Sequence of chain 1.B:
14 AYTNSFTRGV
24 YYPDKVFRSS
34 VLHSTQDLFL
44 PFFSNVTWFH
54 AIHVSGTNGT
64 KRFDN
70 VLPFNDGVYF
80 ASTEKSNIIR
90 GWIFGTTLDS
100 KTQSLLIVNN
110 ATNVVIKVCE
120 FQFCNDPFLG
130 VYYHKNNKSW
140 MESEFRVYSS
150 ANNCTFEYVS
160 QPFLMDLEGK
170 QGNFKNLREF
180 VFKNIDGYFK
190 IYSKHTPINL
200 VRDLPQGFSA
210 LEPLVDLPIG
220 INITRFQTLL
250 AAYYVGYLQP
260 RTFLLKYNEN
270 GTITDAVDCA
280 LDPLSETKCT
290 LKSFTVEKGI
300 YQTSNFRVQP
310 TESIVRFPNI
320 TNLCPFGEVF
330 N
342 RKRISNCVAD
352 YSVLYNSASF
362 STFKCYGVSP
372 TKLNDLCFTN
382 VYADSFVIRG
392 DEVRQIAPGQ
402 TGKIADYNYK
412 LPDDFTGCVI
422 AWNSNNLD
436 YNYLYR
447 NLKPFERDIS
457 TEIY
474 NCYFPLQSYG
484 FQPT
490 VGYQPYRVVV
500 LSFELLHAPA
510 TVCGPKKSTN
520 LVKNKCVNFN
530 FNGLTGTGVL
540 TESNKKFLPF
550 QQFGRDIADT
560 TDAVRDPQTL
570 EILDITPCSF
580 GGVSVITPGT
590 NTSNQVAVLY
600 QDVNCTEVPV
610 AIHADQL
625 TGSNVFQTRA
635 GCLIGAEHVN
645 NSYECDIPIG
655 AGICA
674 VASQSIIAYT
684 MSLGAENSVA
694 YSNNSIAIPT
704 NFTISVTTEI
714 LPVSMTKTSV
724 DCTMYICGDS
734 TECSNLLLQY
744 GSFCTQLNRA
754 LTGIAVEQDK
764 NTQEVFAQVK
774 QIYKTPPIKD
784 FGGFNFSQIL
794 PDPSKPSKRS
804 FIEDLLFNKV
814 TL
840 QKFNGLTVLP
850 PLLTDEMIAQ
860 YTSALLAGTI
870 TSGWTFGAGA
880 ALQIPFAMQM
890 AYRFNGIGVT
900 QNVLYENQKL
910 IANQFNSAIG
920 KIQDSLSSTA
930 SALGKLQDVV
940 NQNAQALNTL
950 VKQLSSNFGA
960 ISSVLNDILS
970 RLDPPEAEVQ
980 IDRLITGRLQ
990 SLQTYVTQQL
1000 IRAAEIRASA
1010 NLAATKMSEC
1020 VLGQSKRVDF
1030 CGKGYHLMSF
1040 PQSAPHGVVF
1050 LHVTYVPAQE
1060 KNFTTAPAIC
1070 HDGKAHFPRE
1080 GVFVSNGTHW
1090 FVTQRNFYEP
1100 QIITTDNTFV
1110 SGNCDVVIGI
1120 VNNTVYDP

Binding-site contacts:
Ligand atom C8 contacts residue SER695 of chain 1.B at 4.1 Å.
Ligand atom N2 contacts residue ASN1061 of chain 1.B at 2.9 Å (h-bond).
Ligand atom C7 contacts residue SER698 of chain 1.B at 4.3 Å.
Ligand atom C2 contacts residue ASN1061 of chain 1.B at 2.4 Å.
Ligand atom C8 contacts residue SER698 of chain 1.B at 3.1 Å.
Ligand atom C7 contacts residue ASN1061 of chain 1.B at 4.1 Å.
Ligand atom C5 contacts residue ASN1061 of chain 1.B at 3.6 Å.
Ligand atom C4 contacts residue ASN1061 of chain 1.B at 4.1 Å.
Ligand atom O5 contacts residue ASN1061 of chain 1.B at 2.3 Å (h-bond).
Ligand atom C1 contacts residue ASN1061 of chain 1.B at 1.4 Å.
Ligand atom C3 contacts residue ASN1061 of chain 1.B at 3.7 Å.

The protein below binds the small molecule below.
Small molecule (SMILES): CC(=O)N[C@H]1[C@H](O[C@H]2[C@H](O)[C@@H](NC(C)=O)CO[C@@H]2CO)O[C@H](CO)[C@@H](O)[C@@H]1O